Sequence of chain 2.A:
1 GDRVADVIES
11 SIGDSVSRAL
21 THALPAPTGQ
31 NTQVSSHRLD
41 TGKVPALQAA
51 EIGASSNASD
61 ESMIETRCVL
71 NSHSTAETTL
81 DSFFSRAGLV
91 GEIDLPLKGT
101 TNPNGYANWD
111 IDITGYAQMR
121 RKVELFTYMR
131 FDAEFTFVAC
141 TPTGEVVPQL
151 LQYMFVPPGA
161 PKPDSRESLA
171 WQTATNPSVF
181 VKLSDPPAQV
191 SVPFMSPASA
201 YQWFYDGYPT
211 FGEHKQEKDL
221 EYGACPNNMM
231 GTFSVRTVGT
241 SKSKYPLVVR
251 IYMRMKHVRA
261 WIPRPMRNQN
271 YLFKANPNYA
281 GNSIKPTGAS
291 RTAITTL

Sequence of chain 3.C:
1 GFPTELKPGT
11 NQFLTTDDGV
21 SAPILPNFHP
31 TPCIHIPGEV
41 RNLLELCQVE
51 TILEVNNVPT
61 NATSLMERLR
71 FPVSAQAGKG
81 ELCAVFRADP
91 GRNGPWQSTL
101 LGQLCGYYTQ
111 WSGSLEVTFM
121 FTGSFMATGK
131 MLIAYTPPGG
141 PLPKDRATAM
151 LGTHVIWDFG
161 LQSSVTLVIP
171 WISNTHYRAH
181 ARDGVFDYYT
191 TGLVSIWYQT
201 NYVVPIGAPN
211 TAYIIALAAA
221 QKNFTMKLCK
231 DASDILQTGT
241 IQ

The protein below binds the small molecule below.
Small molecule (SMILES): Cc1cccc(-c2ccc(OCCCCCN3CCN(c4ccncc4)C3=O)cc2)c1

Binding-site contacts:
Ligand atom CAU contacts residue ASN228 of chain 2.A at 3.6 Å.
Ligand atom CAZ contacts residue MET195 of chain 2.A at 3.9 Å (hydrophobic).
Ligand atom OAB contacts residue ILE113 of chain 2.A at 3.2 Å (h-bond).
Ligand atom CAG contacts residue PHE233 of chain 2.A at 3.2 Å (hydrophobic).
Ligand atom CAM contacts residue ILE24 of chain 2.C at 3.7 Å (hydrophobic).
Ligand atom CAU contacts residue TYR201 of chain 2.A at 3.8 Å (hydrophobic).
Ligand atom CAA contacts residue ILE24 of chain 2.C at 3.8 Å (hydrophobic).
Ligand atom CBC contacts residue ASN228 of chain 2.A at 3.9 Å.
Ligand atom CAM contacts residue VAL192 of chain 2.A at 3.3 Å (hydrophobic).
Ligand atom CAK contacts residue VAL192 of chain 2.A at 3.1 Å (hydrophobic).
Ligand atom CAC contacts residue PHE233 of chain 2.A at 3.1 Å (hydrophobic).
Ligand atom CAT contacts residue TYR201 of chain 2.A at 3.5 Å (hydrophobic).
Ligand atom CAK contacts residue MET195 of chain 2.A at 3.6 Å (hydrophobic).
Ligand atom CAH contacts residue TRP203 of chain 2.A at 3.5 Å (hydrophobic).
Ligand atom CAY contacts residue PHE155 of chain 2.A at 3.8 Å (hydrophobic).
Ligand atom CAE contacts residue THR114 of chain 2.A at 3.5 Å.
Ligand atom NBE contacts residue ASN228 of chain 2.A at 3.9 Å.
Ligand atom CAP contacts residue ILE111 of chain 2.A at 3.8 Å (hydrophobic).
Ligand atom NBE contacts residue TRP203 of chain 2.A at 3.2 Å.
Ligand atom CAD contacts residue GLN202 of chain 2.A at 3.5 Å.
Ligand atom CAC contacts residue PHE137 of chain 2.A at 3.8 Å (hydrophobic).
Ligand atom CAN contacts residue PHE155 of chain 2.A at 3.6 Å (hydrophobic).
Ligand atom CAR contacts residue PHE135 of chain 2.A at 3.4 Å (hydrophobic).
Ligand atom CAU contacts residue TRP203 of chain 2.A at 3.7 Å (hydrophobic).
Ligand atom CAG contacts residue PHE137 of chain 2.A at 3.7 Å (hydrophobic).
Ligand atom CBC contacts residue TRP203 of chain 2.A at 3.2 Å (hydrophobic).
Ligand atom CAI contacts residue TRP203 of chain 2.A at 3.6 Å (hydrophobic).
Ligand atom OAB contacts residue ASP112 of chain 2.A at 3.5 Å.
Ligand atom OAW contacts residue MET195 of chain 2.A at 3.5 Å.
Ligand atom CAJ contacts residue ILE111 of chain 2.A at 3.3 Å (hydrophobic).
Ligand atom CAD contacts residue ASN228 of chain 2.A at 3.5 Å.
Ligand atom CAL contacts residue ILE111 of chain 2.A at 3.6 Å (hydrophobic).
Ligand atom CAH contacts residue ASN228 of chain 2.A at 3.2 Å.
Ligand atom CAX contacts residue TRP203 of chain 2.A at 3.6 Å (hydrophobic).
Ligand atom CAI contacts residue ASP112 of chain 2.A at 3.5 Å.
Ligand atom CAA contacts residue PRO177 of chain 2.A at 3.8 Å (hydrophobic).
Ligand atom CAE contacts residue ASP112 of chain 2.A at 3.7 Å.
Ligand atom CAI contacts residue THR114 of chain 2.A at 3.8 Å.
Ligand atom OAW contacts residue ILE111 of chain 2.A at 3.6 Å.
Ligand atom CAH contacts residue GLN202 of chain 2.A at 3.7 Å.

Sequence of chain 2.C:
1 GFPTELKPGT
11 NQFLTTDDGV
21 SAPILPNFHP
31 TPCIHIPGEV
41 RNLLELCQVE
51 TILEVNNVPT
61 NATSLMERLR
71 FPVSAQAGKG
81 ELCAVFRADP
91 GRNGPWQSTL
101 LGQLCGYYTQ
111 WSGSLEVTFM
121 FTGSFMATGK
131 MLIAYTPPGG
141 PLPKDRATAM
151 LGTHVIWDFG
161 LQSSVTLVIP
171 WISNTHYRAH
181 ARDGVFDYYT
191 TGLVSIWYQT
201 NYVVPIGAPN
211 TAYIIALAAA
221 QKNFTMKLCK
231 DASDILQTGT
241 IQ